A protein and the small-molecule ligand that binds it are described below.
Small molecule (SMILES): O=C(O)CO

Binding-site contacts:
Ligand atom O2 contacts residue MN1 of chain 1.D at 4.0 Å.
Ligand atom C contacts residue GLU381 of chain 1.A at 3.6 Å.
Ligand atom OXT contacts residue ASP255 of chain 1.A at 3.9 Å.
Ligand atom O contacts residue ASP244 of chain 1.A at 3.1 Å (salt-bridge).
Ligand atom CA contacts residue TYR212 of chain 1.A at 4.5 Å (hydrophobic).
Ligand atom CA contacts residue ASP244 of chain 1.A at 3.6 Å.
Ligand atom C contacts residue ASP244 of chain 1.A at 3.7 Å.
Ligand atom C contacts residue MN1 of chain 1.E at 2.8 Å.
Ligand atom O contacts residue MN1 of chain 1.D at 2.4 Å.
Ligand atom O contacts residue GLU381 of chain 1.A at 2.8 Å (salt-bridge).
Ligand atom C contacts residue ASP255 of chain 1.A at 3.6 Å.
Ligand atom OXT contacts residue GLU381 of chain 1.A at 3.8 Å.
Ligand atom O2 contacts residue TYR212 of chain 1.A at 3.3 Å.
Ligand atom O2 contacts residue VAL342 of chain 1.A at 4.3 Å.
Ligand atom O2 contacts residue ASP244 of chain 1.A at 3.8 Å.
Ligand atom O2 contacts residue ASP255 of chain 1.A at 3.2 Å (salt-bridge).
Ligand atom OXT contacts residue GLU420 of chain 1.A at 4.4 Å.
Ligand atom CA contacts residue MN1 of chain 1.D at 3.9 Å.
Ligand atom OXT contacts residue HIS343 of chain 1.A at 3.2 Å (h-bond).
Ligand atom O contacts residue ARG418 of chain 1.A at 4.5 Å.
Ligand atom OXT contacts residue MN1 of chain 1.D at 2.5 Å.
Ligand atom O2 contacts residue MN1 of chain 1.E at 2.8 Å.
Ligand atom C contacts residue HIS343 of chain 1.A at 4.2 Å.
Ligand atom OXT contacts residue MN1 of chain 1.E at 3.9 Å.
Ligand atom C contacts residue MN1 of chain 1.D at 2.7 Å.
Ligand atom C contacts residue HIS336 of chain 1.A at 4.5 Å.
Ligand atom C contacts residue GLU420 of chain 1.A at 4.1 Å.
Ligand atom CA contacts residue ASP255 of chain 1.A at 4.1 Å.
Ligand atom O contacts residue MN1 of chain 1.E at 1.9 Å.
Ligand atom CA contacts residue MN1 of chain 1.E at 3.1 Å.
Ligand atom O contacts residue ASP255 of chain 1.A at 3.4 Å (salt-bridge).
Ligand atom OXT contacts residue HIS336 of chain 1.A at 3.7 Å.
Ligand atom O contacts residue GLU420 of chain 1.A at 3.1 Å (salt-bridge).

Sequence of chain 1.A:
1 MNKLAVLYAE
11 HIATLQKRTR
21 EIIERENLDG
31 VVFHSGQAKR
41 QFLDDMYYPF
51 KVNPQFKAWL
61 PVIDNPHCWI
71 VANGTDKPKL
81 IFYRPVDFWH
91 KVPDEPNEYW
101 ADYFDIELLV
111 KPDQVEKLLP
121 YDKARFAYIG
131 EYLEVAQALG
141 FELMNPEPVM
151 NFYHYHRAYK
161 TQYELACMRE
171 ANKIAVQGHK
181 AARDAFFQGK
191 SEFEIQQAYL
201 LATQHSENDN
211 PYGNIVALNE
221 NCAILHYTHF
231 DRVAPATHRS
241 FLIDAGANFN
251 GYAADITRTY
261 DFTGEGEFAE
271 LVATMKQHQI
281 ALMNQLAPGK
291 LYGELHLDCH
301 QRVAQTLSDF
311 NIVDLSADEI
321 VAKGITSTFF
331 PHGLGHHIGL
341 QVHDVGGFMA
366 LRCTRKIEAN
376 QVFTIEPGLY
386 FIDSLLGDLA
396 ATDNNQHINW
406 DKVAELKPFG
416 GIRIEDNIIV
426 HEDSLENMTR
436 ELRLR